Sequence of chain 1.B:
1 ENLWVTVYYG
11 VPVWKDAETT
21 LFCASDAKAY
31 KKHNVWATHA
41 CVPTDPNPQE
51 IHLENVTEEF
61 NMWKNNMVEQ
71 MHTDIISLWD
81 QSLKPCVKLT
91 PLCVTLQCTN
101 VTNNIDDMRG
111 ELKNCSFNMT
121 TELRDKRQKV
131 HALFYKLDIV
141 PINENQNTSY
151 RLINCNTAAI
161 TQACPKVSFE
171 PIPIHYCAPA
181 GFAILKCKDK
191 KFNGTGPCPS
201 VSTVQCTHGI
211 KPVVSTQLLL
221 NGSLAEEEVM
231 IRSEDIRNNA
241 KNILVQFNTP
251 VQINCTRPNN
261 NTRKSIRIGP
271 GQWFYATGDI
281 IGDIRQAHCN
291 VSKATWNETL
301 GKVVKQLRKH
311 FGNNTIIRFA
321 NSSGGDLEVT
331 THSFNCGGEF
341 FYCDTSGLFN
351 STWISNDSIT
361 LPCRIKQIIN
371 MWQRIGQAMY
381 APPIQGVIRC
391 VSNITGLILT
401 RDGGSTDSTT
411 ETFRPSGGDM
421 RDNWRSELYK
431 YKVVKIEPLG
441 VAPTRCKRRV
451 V

The protein below binds the small molecule below.
Small molecule (SMILES): CC(=O)N[C@H]1[C@H](O[C@H]2[C@H](O)[C@@H](NC(C)=O)CO[C@@H]2CO)O[C@H](CO)[C@@H](O[C@@H]2O[C@H](CO[C@H]3O[C@H](CO)[C@@H](O)[C@H](O)[C@@H]3O)[C@@H](O)[C@H](O[C@H]3O[C@H](CO)[C@@H](O)[C@H](O)[C@@H]3O)[C@@H]2O)[C@@H]1O

Binding-site contacts:
Ligand atom C8 contacts residue NAG1 of chain 1.HA at 4.4 Å.
Ligand atom C8 contacts residue ASN335 of chain 1.B at 3.6 Å.
Ligand atom O7 contacts residue PRO171 of chain 1.B at 4.2 Å.
Ligand atom N2 contacts residue ASN221 of chain 1.B at 2.9 Å (h-bond).
Ligand atom C7 contacts residue ASN221 of chain 1.B at 3.6 Å.
Ligand atom C6 contacts residue NAG1 of chain 1.HA at 3.4 Å.
Ligand atom O7 contacts residue VAL213 of chain 1.B at 4.1 Å.
Ligand atom C1 contacts residue ASN221 of chain 1.B at 1.4 Å.
Ligand atom C5 contacts residue ASN221 of chain 1.B at 3.7 Å.
Ligand atom C5 contacts residue NAG1 of chain 1.HA at 4.0 Å.
Ligand atom C1 contacts residue VAL391 of chain 1.B at 4.2 Å (hydrophobic).
Ligand atom C4 contacts residue VAL391 of chain 1.B at 3.9 Å (hydrophobic).
Ligand atom O5 contacts residue ASN221 of chain 1.B at 2.4 Å (h-bond).
Ligand atom O5 contacts residue VAL391 of chain 1.B at 4.3 Å.
Ligand atom C6 contacts residue GLY337 of chain 1.B at 4.4 Å.
Ligand atom O6 contacts residue GLY337 of chain 1.B at 3.5 Å.
Ligand atom O3 contacts residue CYS390 of chain 1.B at 4.4 Å.
Ligand atom C3 contacts residue ASN221 of chain 1.B at 3.8 Å.
Ligand atom C5 contacts residue VAL391 of chain 1.B at 3.5 Å (hydrophobic).
Ligand atom O4 contacts residue VAL391 of chain 1.B at 3.7 Å.
Ligand atom N2 contacts residue SER392 of chain 1.B at 3.6 Å.
Ligand atom C2 contacts residue SER392 of chain 1.B at 4.2 Å.
Ligand atom C6 contacts residue VAL391 of chain 1.B at 4.4 Å (hydrophobic).
Ligand atom C8 contacts residue LEU220 of chain 1.B at 3.7 Å (hydrophobic).
Ligand atom C4 contacts residue ASN221 of chain 1.B at 4.2 Å.
Ligand atom O6 contacts residue SER168 of chain 1.B at 4.5 Å.
Ligand atom C7 contacts residue ASN335 of chain 1.B at 4.3 Å.
Ligand atom C3 contacts residue VAL391 of chain 1.B at 3.8 Å (hydrophobic).
Ligand atom O7 contacts residue ASN221 of chain 1.B at 3.9 Å.
Ligand atom C2 contacts residue ASN221 of chain 1.B at 2.4 Å.
Ligand atom C3 contacts residue SER392 of chain 1.B at 4.1 Å.
Ligand atom C1 contacts residue SER392 of chain 1.B at 4.3 Å.
Ligand atom O7 contacts residue VAL391 of chain 1.B at 4.2 Å.